The small molecule below binds the protein below.
Small molecule (SMILES): CC(=O)N[C@H]1[C@H](O[C@H]2[C@H](O)[C@@H](NC(C)=O)CO[C@@H]2CO)O[C@H](CO)[C@@H](O)[C@@H]1O

Sequence of chain 43.F:
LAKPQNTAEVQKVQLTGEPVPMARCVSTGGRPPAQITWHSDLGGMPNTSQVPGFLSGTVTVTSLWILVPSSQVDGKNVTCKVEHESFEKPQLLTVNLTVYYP

Binding-site contacts:
Ligand atom O5 contacts residue NAG1 of chain 43.L at 4.2 Å.
Ligand atom C7 contacts residue NAG1 of chain 43.L at 4.3 Å.
Ligand atom O7 contacts residue ASN77 of chain 43.F at 2.3 Å (h-bond).
Ligand atom O5 contacts residue THR94 of chain 43.F at 3.8 Å.
Ligand atom N2 contacts residue ASN77 of chain 43.F at 2.8 Å (h-bond).
Ligand atom O5 contacts residue ASN77 of chain 43.F at 2.4 Å (h-bond).
Ligand atom C8 contacts residue NAG1 of chain 43.L at 4.3 Å.
Ligand atom C6 contacts residue THR94 of chain 43.F at 4.0 Å.
Ligand atom C2 contacts residue ASN77 of chain 43.F at 2.3 Å.
Ligand atom O6 contacts residue THR94 of chain 43.F at 4.0 Å.
Ligand atom C5 contacts residue NAG1 of chain 43.L at 4.5 Å.
Ligand atom C7 contacts residue ASN77 of chain 43.F at 2.7 Å.
Ligand atom C2 contacts residue NAG1 of chain 43.L at 4.3 Å.
Ligand atom C3 contacts residue ASN77 of chain 43.F at 3.7 Å.
Ligand atom C1 contacts residue NAG1 of chain 43.L at 3.4 Å.
Ligand atom C4 contacts residue ASN77 of chain 43.F at 4.2 Å.
Ligand atom C8 contacts residue ASN77 of chain 43.F at 4.1 Å.
Ligand atom N2 contacts residue NAG1 of chain 43.L at 4.2 Å.
Ligand atom C5 contacts residue ASN77 of chain 43.F at 3.7 Å.
Ligand atom C1 contacts residue ASN77 of chain 43.F at 1.5 Å.